Binding-site contacts:
Ligand atom O3 contacts residue TYR160 of chain 1.C at 2.9 Å (h-bond).
Ligand atom C1 contacts residue VAL127 of chain 1.C at 4.1 Å (hydrophobic).
Ligand atom O7 contacts residue VAL127 of chain 1.C at 3.2 Å.
Ligand atom O6 contacts residue VAL127 of chain 1.C at 3.3 Å.
Ligand atom O6 contacts residue VAL171 of chain 1.C at 4.0 Å.
Ligand atom C1 contacts residue ASN122 of chain 1.C at 4.1 Å.
Ligand atom C4 contacts residue ASN122 of chain 1.C at 4.1 Å.
Ligand atom C6 contacts residue ASN125 of chain 1.C at 3.7 Å.
Ligand atom O7 contacts residue ASN122 of chain 1.C at 3.7 Å.
Ligand atom C6 contacts residue PHE157 of chain 1.C at 3.5 Å (hydrophobic).
Ligand atom C7 contacts residue GLU154 of chain 1.C at 3.9 Å.
Ligand atom C8 contacts residue GLU169 of chain 1.C at 4.1 Å.
Ligand atom C5 contacts residue VAL120 of chain 1.C at 4.3 Å (hydrophobic).
Ligand atom C5 contacts residue ASN125 of chain 1.C at 4.2 Å.
Ligand atom O3 contacts residue ASN122 of chain 1.C at 4.4 Å.
Ligand atom O3 contacts residue LYS129 of chain 1.C at 4.0 Å.
Ligand atom O4 contacts residue LYS129 of chain 1.C at 4.4 Å.
Ligand atom C5 contacts residue VAL127 of chain 1.C at 4.4 Å (hydrophobic).
Ligand atom C6 contacts residue VAL120 of chain 1.C at 4.4 Å (hydrophobic).
Ligand atom C4 contacts residue PHE157 of chain 1.C at 4.3 Å (hydrophobic).
Ligand atom O7 contacts residue GLU154 of chain 1.C at 3.3 Å (salt-bridge).
Ligand atom O5 contacts residue ASN122 of chain 1.C at 3.9 Å.
Ligand atom C7 contacts residue VAL127 of chain 1.C at 4.3 Å (hydrophobic).
Ligand atom C2 contacts residue ASN122 of chain 1.C at 3.8 Å.
Ligand atom O6 contacts residue ASN122 of chain 1.C at 3.6 Å.
Ligand atom C8 contacts residue GLU154 of chain 1.C at 3.8 Å.
Ligand atom O7 contacts residue VAL171 of chain 1.C at 3.7 Å.
Ligand atom O6 contacts residue ASN125 of chain 1.C at 2.6 Å (h-bond).
Ligand atom O4 contacts residue PHE157 of chain 1.C at 3.7 Å.
Ligand atom C3 contacts residue VAL127 of chain 1.C at 4.1 Å (hydrophobic).
Ligand atom C2 contacts residue THR124 of chain 1.C at 3.8 Å.
Ligand atom C3 contacts residue TYR160 of chain 1.C at 3.7 Å (hydrophobic).
Ligand atom O4 contacts residue TYR160 of chain 1.C at 3.0 Å (h-bond).
Ligand atom O6 contacts residue PHE157 of chain 1.C at 3.2 Å.
Ligand atom O4 contacts residue VAL120 of chain 1.C at 3.7 Å.
Ligand atom O5 contacts residue ASN125 of chain 1.C at 3.5 Å (h-bond).
Ligand atom O5 contacts residue THR124 of chain 1.C at 3.1 Å (h-bond).
Ligand atom O7 contacts residue GLU169 of chain 1.C at 4.4 Å.
Ligand atom C1 contacts residue THR124 of chain 1.C at 3.3 Å.
Ligand atom C4 contacts residue TYR160 of chain 1.C at 3.3 Å (hydrophobic).

A protein and the small-molecule ligand that binds it are described below.
Small molecule (SMILES): CC(=O)N[C@H]1[C@H](O[C@H]2[C@H](O)[C@@H](NC(C)=O)CO[C@@H]2CO)O[C@H](CO)[C@@H](O)[C@@H]1O

Sequence of chain 1.C:
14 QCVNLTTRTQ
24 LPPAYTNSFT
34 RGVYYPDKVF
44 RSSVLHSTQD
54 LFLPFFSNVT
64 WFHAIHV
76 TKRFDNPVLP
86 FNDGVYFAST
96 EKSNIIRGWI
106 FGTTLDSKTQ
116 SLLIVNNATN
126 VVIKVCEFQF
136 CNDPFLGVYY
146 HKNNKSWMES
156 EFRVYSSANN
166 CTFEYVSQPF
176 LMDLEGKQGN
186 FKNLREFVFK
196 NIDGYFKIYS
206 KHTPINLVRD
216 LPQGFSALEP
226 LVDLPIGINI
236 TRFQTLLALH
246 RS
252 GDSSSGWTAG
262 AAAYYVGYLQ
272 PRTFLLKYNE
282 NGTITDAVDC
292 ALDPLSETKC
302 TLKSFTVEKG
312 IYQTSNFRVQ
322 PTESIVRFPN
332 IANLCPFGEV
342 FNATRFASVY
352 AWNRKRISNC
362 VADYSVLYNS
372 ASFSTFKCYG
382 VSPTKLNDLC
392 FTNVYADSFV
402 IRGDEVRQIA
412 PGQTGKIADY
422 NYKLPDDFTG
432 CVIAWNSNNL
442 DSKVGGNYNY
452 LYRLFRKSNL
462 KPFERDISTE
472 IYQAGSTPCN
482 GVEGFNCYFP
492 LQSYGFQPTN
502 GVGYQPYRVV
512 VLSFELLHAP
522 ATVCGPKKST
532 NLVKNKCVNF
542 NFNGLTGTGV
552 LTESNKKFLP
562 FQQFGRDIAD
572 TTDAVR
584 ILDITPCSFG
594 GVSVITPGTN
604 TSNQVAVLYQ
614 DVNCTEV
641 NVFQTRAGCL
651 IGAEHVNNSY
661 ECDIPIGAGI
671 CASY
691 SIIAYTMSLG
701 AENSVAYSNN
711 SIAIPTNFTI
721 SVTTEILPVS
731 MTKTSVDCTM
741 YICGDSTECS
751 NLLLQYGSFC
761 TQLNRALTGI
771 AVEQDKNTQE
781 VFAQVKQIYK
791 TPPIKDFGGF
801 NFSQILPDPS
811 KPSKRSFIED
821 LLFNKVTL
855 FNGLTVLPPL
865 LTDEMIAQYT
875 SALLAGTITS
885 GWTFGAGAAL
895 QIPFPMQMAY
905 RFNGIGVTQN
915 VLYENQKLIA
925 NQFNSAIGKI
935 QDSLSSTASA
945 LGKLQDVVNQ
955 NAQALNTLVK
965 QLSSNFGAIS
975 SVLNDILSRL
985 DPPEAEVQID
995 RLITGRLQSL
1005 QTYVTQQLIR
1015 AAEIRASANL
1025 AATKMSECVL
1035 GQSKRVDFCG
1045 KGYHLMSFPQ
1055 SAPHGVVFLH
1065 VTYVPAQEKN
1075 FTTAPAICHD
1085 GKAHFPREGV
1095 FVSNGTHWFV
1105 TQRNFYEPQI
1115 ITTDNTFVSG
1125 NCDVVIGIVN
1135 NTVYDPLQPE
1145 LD